Sequence of chain 1.G:
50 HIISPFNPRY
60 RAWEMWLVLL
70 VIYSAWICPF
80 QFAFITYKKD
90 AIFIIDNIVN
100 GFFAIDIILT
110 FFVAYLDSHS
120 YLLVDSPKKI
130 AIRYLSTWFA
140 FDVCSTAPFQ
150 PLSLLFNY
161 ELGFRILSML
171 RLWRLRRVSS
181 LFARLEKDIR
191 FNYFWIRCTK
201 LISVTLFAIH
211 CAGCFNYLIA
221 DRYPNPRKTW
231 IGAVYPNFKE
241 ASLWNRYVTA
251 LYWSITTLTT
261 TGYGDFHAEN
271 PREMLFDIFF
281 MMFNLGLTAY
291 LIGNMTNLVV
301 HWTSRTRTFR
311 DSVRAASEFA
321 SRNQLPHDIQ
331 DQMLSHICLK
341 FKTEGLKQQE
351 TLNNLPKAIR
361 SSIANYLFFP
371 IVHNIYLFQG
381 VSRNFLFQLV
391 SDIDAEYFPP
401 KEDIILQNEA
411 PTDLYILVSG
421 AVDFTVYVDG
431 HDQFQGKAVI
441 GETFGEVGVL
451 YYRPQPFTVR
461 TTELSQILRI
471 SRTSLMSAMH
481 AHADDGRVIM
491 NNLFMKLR

The small molecule below binds the protein below.
Small molecule (SMILES): CCCCCCCCCCCCCC(=O)O[C@@H](COC(=O)CCCCCCCC)COP(=O)(O)O

Binding-site contacts:
Ligand atom O4 contacts residue LYS200 of chain 1.F at 3.4 Å (salt-bridge).
Ligand atom C8 contacts residue PHE283 of chain 1.F at 4.3 Å (hydrophobic).
Ligand atom C24 contacts residue VAL204 of chain 1.F at 3.6 Å (hydrophobic).
Ligand atom C16 contacts residue LYS200 of chain 1.F at 4.2 Å.
Ligand atom C27 contacts residue VAL178 of chain 1.F at 4.1 Å (hydrophobic).
Ligand atom O5 contacts residue TRP302 of chain 1.G at 4.2 Å.
Ligand atom P1 contacts residue ARG197 of chain 1.F at 3.5 Å.
Ligand atom C35 contacts residue TRP75 of chain 1.F at 3.4 Å (hydrophobic).
Ligand atom C29 contacts residue SER203 of chain 1.F at 3.8 Å.
Ligand atom C11 contacts residue PHE283 of chain 1.F at 4.1 Å (hydrophobic).
Ligand atom O6 contacts residue TYR290 of chain 1.F at 2.5 Å (h-bond).
Ligand atom C25 contacts residue SER179 of chain 1.F at 3.2 Å.
Ligand atom C10 contacts residue LEU287 of chain 1.F at 4.1 Å (hydrophobic).
Ligand atom O3 contacts residue LYS200 of chain 1.F at 3.9 Å.
Ligand atom C27 contacts residue VAL204 of chain 1.F at 4.1 Å (hydrophobic).
Ligand atom O6 contacts residue ARG197 of chain 1.F at 3.3 Å (salt-bridge).
Ligand atom C29 contacts residue VAL178 of chain 1.F at 4.1 Å (hydrophobic).
Ligand atom O8 contacts residue LYS200 of chain 1.F at 3.4 Å.
Ligand atom C31 contacts residue SER203 of chain 1.F at 3.7 Å.
Ligand atom P1 contacts residue LYS200 of chain 1.F at 3.8 Å.
Ligand atom O3 contacts residue TYR290 of chain 1.F at 3.0 Å (h-bond).
Ligand atom C14 contacts residue TYR290 of chain 1.F at 4.1 Å (hydrophobic).
Ligand atom C24 contacts residue LYS200 of chain 1.F at 3.5 Å.
Ligand atom C17 contacts residue TYR290 of chain 1.F at 4.1 Å (hydrophobic).
Ligand atom C23 contacts residue SER179 of chain 1.F at 4.2 Å.
Ligand atom C26 contacts residue VAL204 of chain 1.F at 3.9 Å (hydrophobic).
Ligand atom C23 contacts residue LYS200 of chain 1.F at 3.5 Å.
Ligand atom P1 contacts residue TYR290 of chain 1.F at 3.2 Å.
Ligand atom O4 contacts residue ARG197 of chain 1.F at 2.5 Å (salt-bridge).
Ligand atom O4 contacts residue TYR290 of chain 1.F at 3.7 Å.
Ligand atom O6 contacts residue TRP302 of chain 1.G at 3.8 Å.
Ligand atom C36 contacts residue TRP75 of chain 1.F at 3.5 Å (hydrophobic).
Ligand atom O8 contacts residue SER179 of chain 1.F at 3.5 Å (h-bond).
Ligand atom C10 contacts residue GLY286 of chain 1.F at 4.0 Å.
Ligand atom C17 contacts residue LYS200 of chain 1.F at 3.8 Å.
Ligand atom O5 contacts residue LYS200 of chain 1.F at 3.5 Å (salt-bridge).
Ligand atom O1 contacts residue TYR290 of chain 1.F at 3.1 Å.
Ligand atom C28 contacts residue LEU175 of chain 1.F at 4.2 Å (hydrophobic).
Ligand atom C25 contacts residue QNJ1 of chain 1.T at 3.9 Å.
Ligand atom C26 contacts residue QNJ1 of chain 1.T at 3.8 Å.

Sequence of chain 1.F:
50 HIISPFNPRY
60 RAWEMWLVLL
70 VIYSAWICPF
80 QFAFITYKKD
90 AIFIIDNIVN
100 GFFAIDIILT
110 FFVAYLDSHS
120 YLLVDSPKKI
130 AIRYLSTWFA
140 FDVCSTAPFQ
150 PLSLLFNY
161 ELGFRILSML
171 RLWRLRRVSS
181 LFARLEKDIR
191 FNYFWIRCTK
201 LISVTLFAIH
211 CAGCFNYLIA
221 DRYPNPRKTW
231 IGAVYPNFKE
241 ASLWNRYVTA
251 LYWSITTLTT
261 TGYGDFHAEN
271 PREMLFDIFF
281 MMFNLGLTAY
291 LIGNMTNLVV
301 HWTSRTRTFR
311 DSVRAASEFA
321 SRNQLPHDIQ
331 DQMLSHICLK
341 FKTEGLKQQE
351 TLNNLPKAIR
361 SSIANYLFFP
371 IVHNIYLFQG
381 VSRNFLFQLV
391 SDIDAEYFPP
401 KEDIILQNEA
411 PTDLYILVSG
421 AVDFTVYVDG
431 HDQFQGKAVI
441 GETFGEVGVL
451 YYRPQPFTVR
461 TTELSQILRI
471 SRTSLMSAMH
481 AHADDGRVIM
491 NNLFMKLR